Sequence of chain 1.F:
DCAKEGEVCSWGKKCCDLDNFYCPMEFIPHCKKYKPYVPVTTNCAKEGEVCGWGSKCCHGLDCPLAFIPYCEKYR

Sequence of chain 1.A:
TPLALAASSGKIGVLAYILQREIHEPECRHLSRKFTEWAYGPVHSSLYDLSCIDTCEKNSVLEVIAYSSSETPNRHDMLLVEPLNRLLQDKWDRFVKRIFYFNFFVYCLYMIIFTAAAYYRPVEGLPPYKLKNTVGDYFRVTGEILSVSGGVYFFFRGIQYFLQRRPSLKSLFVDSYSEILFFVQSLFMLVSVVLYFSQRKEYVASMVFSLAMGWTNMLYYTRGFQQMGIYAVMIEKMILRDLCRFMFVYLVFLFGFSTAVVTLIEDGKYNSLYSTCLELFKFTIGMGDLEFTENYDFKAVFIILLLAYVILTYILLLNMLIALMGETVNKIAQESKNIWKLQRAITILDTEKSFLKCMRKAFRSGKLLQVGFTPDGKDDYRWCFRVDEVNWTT

Sequence of chain 1.C:
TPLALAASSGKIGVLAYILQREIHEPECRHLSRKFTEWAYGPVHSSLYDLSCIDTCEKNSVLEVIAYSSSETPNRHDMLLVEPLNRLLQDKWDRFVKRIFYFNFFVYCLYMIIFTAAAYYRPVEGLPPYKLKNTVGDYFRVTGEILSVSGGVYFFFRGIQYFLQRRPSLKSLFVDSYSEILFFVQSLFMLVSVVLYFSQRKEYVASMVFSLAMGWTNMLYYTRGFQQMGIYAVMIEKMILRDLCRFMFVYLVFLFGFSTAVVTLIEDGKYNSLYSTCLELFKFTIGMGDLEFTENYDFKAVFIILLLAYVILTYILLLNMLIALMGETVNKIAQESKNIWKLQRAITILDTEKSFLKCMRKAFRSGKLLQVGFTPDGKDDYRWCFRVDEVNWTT

Binding-site contacts:
Ligand atom O07 contacts residue ILE68 of chain 1.F at 4.1 Å.
Ligand atom C25 contacts residue TYR503 of chain 1.A at 4.3 Å (hydrophobic).
Ligand atom O07 contacts residue TYR503 of chain 1.A at 4.3 Å.
Ligand atom C03 contacts residue SER501 of chain 1.A at 3.2 Å.
Ligand atom O12 contacts residue TYR503 of chain 1.A at 3.6 Å.
Ligand atom C24 contacts residue PHE67 of chain 1.F at 4.2 Å (hydrophobic).
Ligand atom C09 contacts residue TYR503 of chain 1.A at 4.2 Å (hydrophobic).
Ligand atom C02 contacts residue TYR348 of chain 1.C at 3.7 Å (hydrophobic).
Ligand atom C23 contacts residue TYR503 of chain 1.A at 4.5 Å (hydrophobic).
Ligand atom O20 contacts residue PHE67 of chain 1.F at 3.8 Å.
Ligand atom C02 contacts residue SER501 of chain 1.A at 3.0 Å.
Ligand atom C14 contacts residue TYR503 of chain 1.A at 3.9 Å (hydrophobic).
Ligand atom O04 contacts residue TYR503 of chain 1.A at 4.3 Å.
Ligand atom C14 contacts residue CYS506 of chain 1.A at 4.3 Å (hydrophobic).
Ligand atom C09 contacts residue PHE67 of chain 1.F at 3.9 Å (hydrophobic).
Ligand atom N01 contacts residue LEU502 of chain 1.A at 4.5 Å.
Ligand atom O08 contacts residue PHE67 of chain 1.F at 4.0 Å.
Ligand atom C18 contacts residue LEU480 of chain 1.A at 4.4 Å (hydrophobic).
Ligand atom O07 contacts residue PHE67 of chain 1.F at 3.0 Å (h-bond).
Ligand atom N01 contacts residue TYR348 of chain 1.C at 2.8 Å (h-bond).
Ligand atom C17 contacts residue LEU480 of chain 1.A at 4.0 Å (hydrophobic).
Ligand atom C15 contacts residue CYS506 of chain 1.A at 4.2 Å (hydrophobic).
Ligand atom O07 contacts residue ALA66 of chain 1.F at 3.2 Å.
Ligand atom C23 contacts residue PHE67 of chain 1.F at 3.9 Å (hydrophobic).
Ligand atom O20 contacts residue TYR503 of chain 1.A at 4.4 Å.
Ligand atom C02 contacts residue LEU502 of chain 1.A at 3.8 Å (hydrophobic).
Ligand atom P05 contacts residue PHE67 of chain 1.F at 4.4 Å.
Ligand atom C13 contacts residue TYR503 of chain 1.A at 4.2 Å (hydrophobic).
Ligand atom C10 contacts residue PHE67 of chain 1.F at 4.5 Å (hydrophobic).
Ligand atom C25 contacts residue PHE67 of chain 1.F at 3.8 Å (hydrophobic).
Ligand atom O19 contacts residue CYS506 of chain 1.A at 4.3 Å.
Ligand atom O04 contacts residue SER501 of chain 1.A at 3.6 Å (h-bond).
Ligand atom N01 contacts residue SER501 of chain 1.A at 3.8 Å.
Ligand atom O19 contacts residue LEU502 of chain 1.A at 4.2 Å.

The small molecule below binds the protein below.
Small molecule (SMILES): CCCCCC(=O)OC[C@@H](COP(=O)(O)OCCN)OC(=O)CCCCC